Binding-site contacts:
Ligand atom N2 contacts residue ASN425 of chain 1.I at 2.9 Å (h-bond).
Ligand atom C8 contacts residue ASN425 of chain 1.I at 4.4 Å.
Ligand atom C5 contacts residue ASN425 of chain 1.I at 3.7 Å.
Ligand atom C7 contacts residue ASN425 of chain 1.I at 3.3 Å.
Ligand atom O5 contacts residue ASN425 of chain 1.I at 2.4 Å (h-bond).
Ligand atom C3 contacts residue ASN425 of chain 1.I at 3.8 Å.
Ligand atom C2 contacts residue ASN425 of chain 1.I at 2.5 Å.
Ligand atom C8 contacts residue GLU397 of chain 1.I at 4.0 Å.
Ligand atom C4 contacts residue ASN425 of chain 1.I at 4.2 Å.
Ligand atom C8 contacts residue ILE396 of chain 1.I at 3.7 Å (hydrophobic).
Ligand atom O7 contacts residue ILE396 of chain 1.I at 4.5 Å.
Ligand atom C8 contacts residue VAL398 of chain 1.I at 4.2 Å (hydrophobic).
Ligand atom O7 contacts residue TYR441 of chain 1.I at 4.5 Å.
Ligand atom O7 contacts residue ASN425 of chain 1.I at 3.4 Å (h-bond).
Ligand atom C1 contacts residue ASN425 of chain 1.I at 1.5 Å.

The small molecule below binds the protein below.
Small molecule (SMILES): CC(=O)N[C@H]1[C@H](O[C@H]2[C@H](O)[C@@H](NC(C)=O)CO[C@@H]2CO)O[C@H](CO)[C@@H](O)[C@@H]1O

Sequence of chain 1.I:
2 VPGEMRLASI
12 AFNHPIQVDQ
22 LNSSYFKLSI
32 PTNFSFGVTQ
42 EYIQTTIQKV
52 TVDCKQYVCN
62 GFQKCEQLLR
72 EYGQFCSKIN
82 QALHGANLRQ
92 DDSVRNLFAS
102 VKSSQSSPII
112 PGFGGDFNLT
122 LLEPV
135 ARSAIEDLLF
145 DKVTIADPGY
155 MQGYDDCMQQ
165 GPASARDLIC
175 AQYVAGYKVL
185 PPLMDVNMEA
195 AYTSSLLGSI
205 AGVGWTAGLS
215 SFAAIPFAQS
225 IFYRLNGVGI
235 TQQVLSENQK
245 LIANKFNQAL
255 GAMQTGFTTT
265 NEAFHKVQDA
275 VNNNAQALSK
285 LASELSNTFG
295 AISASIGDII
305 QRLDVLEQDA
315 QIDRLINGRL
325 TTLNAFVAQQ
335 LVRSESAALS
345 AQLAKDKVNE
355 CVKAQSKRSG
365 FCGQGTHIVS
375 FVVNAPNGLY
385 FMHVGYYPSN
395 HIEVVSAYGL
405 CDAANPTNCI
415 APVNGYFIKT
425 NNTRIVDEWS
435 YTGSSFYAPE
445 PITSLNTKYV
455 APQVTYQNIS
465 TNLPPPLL